Binding-site contacts:
Ligand atom C1 contacts residue VAL59 of chain 1.B at 3.8 Å (hydrophobic).
Ligand atom C9 contacts residue VAL64 of chain 1.B at 4.2 Å (hydrophobic).
Ligand atom C2 contacts residue ASN110 of chain 1.B at 4.5 Å.
Ligand atom N2 contacts residue EDO1 of chain 1.F at 0.8 Å (h-bond).
Ligand atom N2 contacts residue ASN110 of chain 1.B at 3.3 Å (h-bond).
Ligand atom C4 contacts residue PHE116 of chain 1.B at 3.6 Å (hydrophobic).
Ligand atom N2 contacts residue CYS106 of chain 1.B at 4.1 Å.
Ligand atom O3 contacts residue ASN110 of chain 1.B at 3.2 Å (h-bond).
Ligand atom C1 contacts residue ILE54 of chain 1.B at 3.5 Å (hydrophobic).
Ligand atom C2 contacts residue EDO1 of chain 1.F at 1.2 Å.
Ligand atom C7 contacts residue GLU63 of chain 1.B at 4.4 Å.
Ligand atom O2 contacts residue VAL64 of chain 1.B at 4.1 Å.
Ligand atom C5 contacts residue VAL64 of chain 1.B at 3.7 Å (hydrophobic).
Ligand atom C6 contacts residue VAL64 of chain 1.B at 3.5 Å (hydrophobic).
Ligand atom C2 contacts residue PHE116 of chain 1.B at 4.0 Å (hydrophobic).
Ligand atom C2 contacts residue VAL59 of chain 1.B at 3.8 Å (hydrophobic).
Ligand atom O2 contacts residue PHE116 of chain 1.B at 4.0 Å.
Ligand atom O3 contacts residue TYR109 of chain 1.B at 3.8 Å.
Ligand atom C4 contacts residue VAL59 of chain 1.B at 4.5 Å (hydrophobic).
Ligand atom N1 contacts residue PHE116 of chain 1.B at 3.9 Å.
Ligand atom C5 contacts residue PHE116 of chain 1.B at 4.0 Å (hydrophobic).
Ligand atom O3 contacts residue PHE116 of chain 1.B at 3.9 Å.
Ligand atom C9 contacts residue GLU63 of chain 1.B at 4.4 Å.
Ligand atom C4 contacts residue EDO1 of chain 1.F at 2.6 Å.
Ligand atom C3 contacts residue PHE116 of chain 1.B at 3.7 Å (hydrophobic).
Ligand atom N2 contacts residue PHE116 of chain 1.B at 4.1 Å.
Ligand atom N2 contacts residue VAL59 of chain 1.B at 4.4 Å.
Ligand atom C8 contacts residue GLU63 of chain 1.B at 4.2 Å.
Ligand atom C1 contacts residue PHE55 of chain 1.B at 4.3 Å (hydrophobic).
Ligand atom C3 contacts residue EDO1 of chain 1.F at 2.3 Å.
Ligand atom C1 contacts residue EDO1 of chain 1.F at 1.0 Å.
Ligand atom C4 contacts residue ASN110 of chain 1.B at 4.4 Å.
Ligand atom O3 contacts residue EDO1 of chain 1.F at 1.9 Å (h-bond).
Ligand atom C3 contacts residue VAL59 of chain 1.B at 3.8 Å (hydrophobic).
Ligand atom C7 contacts residue VAL64 of chain 1.B at 3.8 Å (hydrophobic).
Ligand atom O1 contacts residue VAL64 of chain 1.B at 3.7 Å.
Ligand atom N1 contacts residue VAL64 of chain 1.B at 4.1 Å.
Ligand atom N1 contacts residue EDO1 of chain 1.F at 3.9 Å.
Ligand atom C8 contacts residue VAL64 of chain 1.B at 4.3 Å (hydrophobic).

The small molecule below binds the protein below.
Small molecule (SMILES): Cc1cc(NC(=O)c2ccco2)on1

Sequence of chain 1.B:
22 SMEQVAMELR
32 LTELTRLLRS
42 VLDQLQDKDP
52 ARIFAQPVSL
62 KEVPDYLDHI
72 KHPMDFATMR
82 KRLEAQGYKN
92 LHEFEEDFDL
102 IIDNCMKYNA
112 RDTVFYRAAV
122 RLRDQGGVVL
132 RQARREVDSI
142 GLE